Binding-site contacts:
Ligand atom O1 contacts residue ALA397 of chain 1.B at 4.0 Å.
Ligand atom O1 contacts residue ALA400 of chain 1.B at 4.2 Å.
Ligand atom C4 contacts residue TYR382 of chain 1.B at 4.5 Å (hydrophobic).
Ligand atom O2 contacts residue TYR382 of chain 1.B at 3.7 Å.
Ligand atom C3 contacts residue HIS381 of chain 1.B at 4.0 Å.
Ligand atom C1 contacts residue TYR382 of chain 1.B at 3.7 Å (hydrophobic).
Ligand atom C2 contacts residue TYR382 of chain 1.B at 3.3 Å (hydrophobic).
Ligand atom C4 contacts residue ASP384 of chain 1.B at 3.9 Å.
Ligand atom C4 contacts residue THR383 of chain 1.B at 3.9 Å.
Ligand atom O2 contacts residue HIS381 of chain 1.B at 3.8 Å.
Ligand atom O4 contacts residue ASP384 of chain 1.B at 3.2 Å (salt-bridge).
Ligand atom C1 contacts residue ALA397 of chain 1.B at 4.2 Å (hydrophobic).

Sequence of chain 1.B:
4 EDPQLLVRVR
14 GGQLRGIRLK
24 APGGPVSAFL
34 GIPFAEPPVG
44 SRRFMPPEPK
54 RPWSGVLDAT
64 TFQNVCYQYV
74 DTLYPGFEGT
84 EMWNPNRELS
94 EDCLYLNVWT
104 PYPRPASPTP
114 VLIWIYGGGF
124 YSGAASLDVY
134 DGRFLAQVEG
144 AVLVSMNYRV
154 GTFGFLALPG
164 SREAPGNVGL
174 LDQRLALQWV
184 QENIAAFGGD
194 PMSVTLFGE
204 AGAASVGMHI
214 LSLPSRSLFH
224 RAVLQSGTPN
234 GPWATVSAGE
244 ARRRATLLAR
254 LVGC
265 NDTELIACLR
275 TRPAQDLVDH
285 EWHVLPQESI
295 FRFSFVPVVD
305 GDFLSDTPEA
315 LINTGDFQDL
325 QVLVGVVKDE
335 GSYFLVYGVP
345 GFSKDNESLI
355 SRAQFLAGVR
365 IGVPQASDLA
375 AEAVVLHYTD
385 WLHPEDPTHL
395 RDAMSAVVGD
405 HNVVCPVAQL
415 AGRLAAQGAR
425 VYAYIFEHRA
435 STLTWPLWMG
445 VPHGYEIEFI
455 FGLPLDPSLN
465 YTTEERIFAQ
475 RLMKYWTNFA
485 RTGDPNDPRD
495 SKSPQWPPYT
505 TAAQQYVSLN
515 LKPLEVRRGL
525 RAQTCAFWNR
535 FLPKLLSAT

The small molecule below binds the protein below.
Small molecule (SMILES): O=CCOCCO